A small-molecule ligand and the protein it binds are described below.
Small molecule (SMILES): CC(=O)N[C@@H]1[C@@H](O)[C@H](O)[C@@H](CO)O[C@H]1O

Binding-site contacts:
Ligand atom C8 contacts residue ASN657 of chain 1.B at 4.4 Å.
Ligand atom C8 contacts residue VAL656 of chain 1.B at 4.0 Å (hydrophobic).
Ligand atom O5 contacts residue ASN657 of chain 1.B at 2.4 Å (h-bond).
Ligand atom O7 contacts residue ASN657 of chain 1.B at 3.1 Å (h-bond).
Ligand atom N2 contacts residue ASN657 of chain 1.B at 3.0 Å (h-bond).
Ligand atom C2 contacts residue ASN657 of chain 1.B at 2.5 Å.
Ligand atom C8 contacts residue HIS655 of chain 1.B at 3.3 Å.
Ligand atom C4 contacts residue ASN657 of chain 1.B at 4.3 Å.
Ligand atom C3 contacts residue ASN657 of chain 1.B at 3.9 Å.
Ligand atom C1 contacts residue ASN657 of chain 1.B at 1.5 Å.
Ligand atom C5 contacts residue ASN657 of chain 1.B at 3.8 Å.
Ligand atom C7 contacts residue ASN657 of chain 1.B at 3.2 Å.

Sequence of chain 1.B:
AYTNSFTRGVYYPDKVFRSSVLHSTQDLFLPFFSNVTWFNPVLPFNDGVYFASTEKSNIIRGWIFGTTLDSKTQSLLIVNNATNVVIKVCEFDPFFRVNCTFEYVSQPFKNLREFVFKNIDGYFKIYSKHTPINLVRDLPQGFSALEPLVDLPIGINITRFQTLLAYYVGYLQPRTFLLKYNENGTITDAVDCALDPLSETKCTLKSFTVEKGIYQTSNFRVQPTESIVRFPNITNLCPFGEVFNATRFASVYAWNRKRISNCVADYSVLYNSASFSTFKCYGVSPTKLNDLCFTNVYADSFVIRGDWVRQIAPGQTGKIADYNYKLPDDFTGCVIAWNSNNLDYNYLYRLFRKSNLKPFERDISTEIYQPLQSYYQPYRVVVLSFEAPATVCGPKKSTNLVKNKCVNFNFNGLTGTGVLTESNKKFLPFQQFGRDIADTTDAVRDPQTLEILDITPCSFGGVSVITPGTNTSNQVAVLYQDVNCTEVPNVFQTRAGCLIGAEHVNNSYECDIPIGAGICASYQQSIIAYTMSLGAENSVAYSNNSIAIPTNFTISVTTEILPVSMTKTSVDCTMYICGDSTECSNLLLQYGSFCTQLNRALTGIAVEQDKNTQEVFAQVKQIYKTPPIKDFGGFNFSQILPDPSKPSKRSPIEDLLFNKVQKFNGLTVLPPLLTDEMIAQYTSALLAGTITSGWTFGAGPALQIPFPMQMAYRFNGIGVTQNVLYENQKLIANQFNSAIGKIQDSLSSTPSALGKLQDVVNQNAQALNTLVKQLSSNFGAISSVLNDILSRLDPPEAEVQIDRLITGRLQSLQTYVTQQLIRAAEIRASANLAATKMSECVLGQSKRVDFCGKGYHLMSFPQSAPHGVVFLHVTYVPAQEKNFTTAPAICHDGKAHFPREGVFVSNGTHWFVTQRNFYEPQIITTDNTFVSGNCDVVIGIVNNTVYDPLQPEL